The protein below binds the small molecule below.
Small molecule (SMILES): CC(=O)N[C@H]1[C@H]([C@H](O)[C@H](O)CO)O[C@@](O[C@H]2[C@@H](O)[C@@H](CO)O[C@@H](O[C@H]3[C@H](O)[C@@H](O)[C@H](O)O[C@@H]3CO)[C@@H]2O)(C(=O)O)C[C@@H]1O

Sequence of chain 1.C:
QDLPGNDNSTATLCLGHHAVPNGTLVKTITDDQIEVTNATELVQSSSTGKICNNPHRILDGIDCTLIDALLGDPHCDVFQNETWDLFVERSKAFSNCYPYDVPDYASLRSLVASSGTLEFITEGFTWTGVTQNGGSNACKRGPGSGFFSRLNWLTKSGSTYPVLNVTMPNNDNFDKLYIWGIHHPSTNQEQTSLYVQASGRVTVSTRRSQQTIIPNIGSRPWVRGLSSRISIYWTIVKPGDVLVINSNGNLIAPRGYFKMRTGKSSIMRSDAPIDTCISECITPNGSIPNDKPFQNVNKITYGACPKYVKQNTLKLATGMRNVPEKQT

Binding-site contacts:
Ligand atom C9 contacts residue GLU190 of chain 1.C at 3.2 Å.
Ligand atom C9 contacts residue LEU194 of chain 1.C at 4.0 Å (hydrophobic).
Ligand atom O9 contacts residue HIS183 of chain 1.C at 3.2 Å (h-bond).
Ligand atom C11 contacts residue TRP153 of chain 1.C at 3.9 Å (hydrophobic).
Ligand atom O10 contacts residue LEU194 of chain 1.C at 3.4 Å.
Ligand atom O1B contacts residue LEU226 of chain 1.C at 3.8 Å.
Ligand atom O1A contacts residue ASN137 of chain 1.C at 2.9 Å (h-bond).
Ligand atom C6 contacts residue GLY225 of chain 1.C at 3.4 Å.
Ligand atom C7 contacts residue TRP153 of chain 1.C at 3.8 Å (hydrophobic).
Ligand atom O8 contacts residue TYR98 of chain 1.C at 2.7 Å (h-bond).
Ligand atom C10 contacts residue TRP153 of chain 1.C at 4.0 Å (hydrophobic).
Ligand atom C9 contacts residue HIS183 of chain 1.C at 3.6 Å.
Ligand atom C6 contacts residue GLU190 of chain 1.C at 3.5 Å.
Ligand atom C1 contacts residue SER136 of chain 1.C at 3.7 Å.
Ligand atom O9 contacts residue TYR98 of chain 1.C at 2.7 Å (h-bond).
Ligand atom N5 contacts residue GLY135 of chain 1.C at 3.1 Å (h-bond).
Ligand atom C9 contacts residue TYR98 of chain 1.C at 3.5 Å (hydrophobic).
Ligand atom O8 contacts residue TRP153 of chain 1.C at 3.5 Å.
Ligand atom O6 contacts residue GLU190 of chain 1.C at 3.3 Å (salt-bridge).
Ligand atom C10 contacts residue GLY135 of chain 1.C at 4.0 Å.
Ligand atom C5 contacts residue GLY225 of chain 1.C at 3.8 Å.
Ligand atom C1 contacts residue ASN137 of chain 1.C at 3.7 Å.
Ligand atom O6 contacts residue GLY225 of chain 1.C at 2.8 Å (h-bond).
Ligand atom O1A contacts residue SER136 of chain 1.C at 3.7 Å.
Ligand atom O9 contacts residue SER228 of chain 1.C at 2.7 Å (h-bond).
Ligand atom C11 contacts residue GLY134 of chain 1.C at 3.9 Å.
Ligand atom C9 contacts residue SER228 of chain 1.C at 4.0 Å.
Ligand atom C5 contacts residue GLY135 of chain 1.C at 3.9 Å.
Ligand atom O7 contacts residue LEU194 of chain 1.C at 3.9 Å.
Ligand atom C8 contacts residue TYR98 of chain 1.C at 3.7 Å (hydrophobic).
Ligand atom O4 contacts residue GLY135 of chain 1.C at 3.7 Å.
Ligand atom C4 contacts residue GLY135 of chain 1.C at 3.6 Å.
Ligand atom N5 contacts residue TRP153 of chain 1.C at 4.0 Å.
Ligand atom C11 contacts residue THR155 of chain 1.C at 3.9 Å.
Ligand atom O6 contacts residue TRP222 of chain 1.C at 3.1 Å.
Ligand atom O1B contacts residue ASN137 of chain 1.C at 3.8 Å.
Ligand atom O1B contacts residue SER136 of chain 1.C at 2.9 Å (h-bond).
Ligand atom C11 contacts residue GLY135 of chain 1.C at 4.1 Å.
Ligand atom O9 contacts residue GLU190 of chain 1.C at 2.8 Å (salt-bridge).
Ligand atom O8 contacts residue LEU226 of chain 1.C at 3.5 Å.